Binding-site contacts:
Ligand atom N2 contacts residue MET272 of chain 1.A at 3.5 Å.
Ligand atom C7 contacts residue GLN285 of chain 1.A at 3.5 Å.
Ligand atom C16 contacts residue ILE251 of chain 1.A at 3.9 Å (hydrophobic).
Ligand atom C15 contacts residue GLY284 of chain 1.A at 3.4 Å.
Ligand atom C11 contacts residue TYR252 of chain 1.A at 3.7 Å (hydrophobic).
Ligand atom C11 contacts residue MET272 of chain 1.A at 3.7 Å (hydrophobic).
Ligand atom C3 contacts residue PHE288 of chain 1.A at 3.6 Å (hydrophobic).
Ligand atom C12 contacts residue PRO271 of chain 1.A at 3.9 Å (hydrophobic).
Ligand atom S1 contacts residue GLY284 of chain 1.A at 3.3 Å (h-bond).
Ligand atom C10 contacts residue GLY284 of chain 1.A at 3.8 Å.
Ligand atom N5 contacts residue ILE251 of chain 1.A at 3.2 Å.
Ligand atom C13 contacts residue PRO271 of chain 1.A at 3.8 Å (hydrophobic).
Ligand atom C9 contacts residue MET272 of chain 1.A at 3.7 Å (hydrophobic).
Ligand atom C3 contacts residue LEU234 of chain 1.A at 3.8 Å (hydrophobic).
Ligand atom C5 contacts residue PHE288 of chain 1.A at 3.6 Å (hydrophobic).
Ligand atom C13 contacts residue MET272 of chain 1.A at 3.7 Å (hydrophobic).
Ligand atom C4 contacts residue PHE288 of chain 1.A at 3.4 Å (hydrophobic).
Ligand atom N3 contacts residue GLY284 of chain 1.A at 3.3 Å.
Ligand atom C11 contacts residue VAL281 of chain 1.A at 3.8 Å (hydrophobic).
Ligand atom C9 contacts residue TYR252 of chain 1.A at 3.4 Å (hydrophobic).
Ligand atom C1 contacts residue ILE251 of chain 1.A at 3.5 Å (hydrophobic).
Ligand atom C8 contacts residue MET272 of chain 1.A at 3.6 Å (hydrophobic).
Ligand atom N2 contacts residue TYR252 of chain 1.A at 2.4 Å (h-bond).
Ligand atom C5 contacts residue LEU194 of chain 1.A at 3.6 Å (hydrophobic).
Ligand atom C8 contacts residue GLN285 of chain 1.A at 3.4 Å.
Ligand atom BR1 contacts residue MET272 of chain 1.A at 3.6 Å.
Ligand atom C12 contacts residue MET272 of chain 1.A at 3.6 Å (hydrophobic).
Ligand atom C9 contacts residue GLY284 of chain 1.A at 3.5 Å.
Ligand atom N1 contacts residue PHE288 of chain 1.A at 3.8 Å.
Ligand atom C8 contacts residue TYR252 of chain 1.A at 3.4 Å (hydrophobic).
Ligand atom N4 contacts residue GLN285 of chain 1.A at 2.8 Å (h-bond).
Ligand atom C10 contacts residue MET272 of chain 1.A at 3.5 Å (hydrophobic).
Ligand atom N2 contacts residue GLY284 of chain 1.A at 3.9 Å.
Ligand atom C12 contacts residue GLU280 of chain 1.A at 3.9 Å.
Ligand atom C10 contacts residue TYR252 of chain 1.A at 3.4 Å (hydrophobic).
Ligand atom C15 contacts residue MET272 of chain 1.A at 3.7 Å (hydrophobic).
Ligand atom C2 contacts residue ILE251 of chain 1.A at 3.4 Å (hydrophobic).
Ligand atom N3 contacts residue MET272 of chain 1.A at 3.9 Å.
Ligand atom S1 contacts residue PHE288 of chain 1.A at 3.6 Å.
Ligand atom C1 contacts residue TYR83 of chain 1.A at 3.8 Å (hydrophobic).

Sequence of chain 1.A:
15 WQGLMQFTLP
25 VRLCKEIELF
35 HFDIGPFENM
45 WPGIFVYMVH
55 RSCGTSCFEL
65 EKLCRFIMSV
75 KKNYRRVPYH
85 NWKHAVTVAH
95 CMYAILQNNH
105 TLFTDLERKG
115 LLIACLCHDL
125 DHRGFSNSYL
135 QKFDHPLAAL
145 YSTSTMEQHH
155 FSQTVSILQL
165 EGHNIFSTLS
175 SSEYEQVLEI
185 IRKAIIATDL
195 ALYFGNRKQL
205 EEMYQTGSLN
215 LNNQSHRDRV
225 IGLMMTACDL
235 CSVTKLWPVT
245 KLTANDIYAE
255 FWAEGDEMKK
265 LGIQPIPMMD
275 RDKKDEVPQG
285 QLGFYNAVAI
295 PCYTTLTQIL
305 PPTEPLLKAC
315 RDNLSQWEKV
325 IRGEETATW

This small molecule binds to this protein.
Small molecule (SMILES): Cc1cc(C)n2c(Br)c(CSc3nc4ccccc4[nH]3)nc2n1